The small molecule below binds the protein below.
Small molecule (SMILES): O=C(O)[C@@](O)(COP(=O)(O)O)[C@H](O)[C@H](O)COP(=O)(O)O

Binding-site contacts:
Ligand atom O2 contacts residue MG1 of chain 1.O at 2.3 Å.
Ligand atom C2 contacts residue MG1 of chain 1.O at 2.8 Å.
Ligand atom O6 contacts residue GLU204 of chain 1.D at 3.4 Å (salt-bridge).
Ligand atom O6 contacts residue ASP203 of chain 1.D at 3.1 Å (salt-bridge).
Ligand atom O6P contacts residue ARG295 of chain 1.D at 3.0 Å (salt-bridge).
Ligand atom O3 contacts residue GLU204 of chain 1.D at 3.4 Å (salt-bridge).
Ligand atom C3 contacts residue MG1 of chain 1.O at 3.1 Å.
Ligand atom O1P contacts residue GLY404 of chain 1.D at 2.7 Å (h-bond).
Ligand atom O2 contacts residue LYS175 of chain 1.D at 3.0 Å (salt-bridge).
Ligand atom O4P contacts residue ARG295 of chain 1.D at 3.0 Å (salt-bridge).
Ligand atom O6 contacts residue MG1 of chain 1.O at 2.4 Å.
Ligand atom O3P contacts residue LYS334 of chain 1.D at 2.9 Å (salt-bridge).
Ligand atom O6 contacts residue LYS175 of chain 1.D at 3.3 Å (salt-bridge).
Ligand atom O7 contacts residue LYS334 of chain 1.D at 3.0 Å (salt-bridge).
Ligand atom O1P contacts residue THR65 of chain 2.D at 2.6 Å (h-bond).
Ligand atom O6 contacts residue LYS177 of chain 1.D at 2.7 Å (salt-bridge).
Ligand atom O2 contacts residue THR173 of chain 1.D at 2.9 Å (h-bond).
Ligand atom O4 contacts residue GLY380 of chain 1.D at 3.3 Å (h-bond).
Ligand atom C contacts residue ASN123 of chain 2.D at 3.5 Å.
Ligand atom O5 contacts residue LEU335 of chain 1.D at 3.2 Å.
Ligand atom O3P contacts residue TRP66 of chain 2.D at 3.3 Å.
Ligand atom O3P contacts residue GLY381 of chain 1.D at 2.9 Å (h-bond).
Ligand atom O6 contacts residue ASN123 of chain 2.D at 3.1 Å (h-bond).
Ligand atom O3 contacts residue MG1 of chain 1.O at 2.4 Å.
Ligand atom O3P contacts residue GLY380 of chain 1.D at 3.4 Å.
Ligand atom P1 contacts residue THR65 of chain 2.D at 3.4 Å.
Ligand atom O3 contacts residue KCX201 of chain 1.D at 2.5 Å (h-bond).
Ligand atom O5P contacts residue SER379 of chain 1.D at 3.4 Å (h-bond).
Ligand atom O3 contacts residue HIS294 of chain 1.D at 3.0 Å (h-bond).
Ligand atom O7 contacts residue GLU60 of chain 2.D at 3.5 Å (salt-bridge).
Ligand atom O4P contacts residue LEU335 of chain 1.D at 3.4 Å.
Ligand atom O2 contacts residue KCX201 of chain 1.D at 3.5 Å (h-bond).
Ligand atom O3P contacts residue THR65 of chain 2.D at 3.5 Å (h-bond).
Ligand atom O1P contacts residue LYS175 of chain 1.D at 3.3 Å.
Ligand atom C3 contacts residue KCX201 of chain 1.D at 3.3 Å.
Ligand atom O2P contacts residue GLY403 of chain 1.D at 2.8 Å (h-bond).
Ligand atom O1 contacts residue LYS175 of chain 1.D at 3.1 Å (salt-bridge).
Ligand atom C contacts residue MG1 of chain 1.O at 2.9 Å.
Ligand atom O5P contacts residue HIS327 of chain 1.D at 2.6 Å (h-bond).
Ligand atom O4 contacts residue SER379 of chain 1.D at 3.0 Å (h-bond).

Sequence of chain 1.D:
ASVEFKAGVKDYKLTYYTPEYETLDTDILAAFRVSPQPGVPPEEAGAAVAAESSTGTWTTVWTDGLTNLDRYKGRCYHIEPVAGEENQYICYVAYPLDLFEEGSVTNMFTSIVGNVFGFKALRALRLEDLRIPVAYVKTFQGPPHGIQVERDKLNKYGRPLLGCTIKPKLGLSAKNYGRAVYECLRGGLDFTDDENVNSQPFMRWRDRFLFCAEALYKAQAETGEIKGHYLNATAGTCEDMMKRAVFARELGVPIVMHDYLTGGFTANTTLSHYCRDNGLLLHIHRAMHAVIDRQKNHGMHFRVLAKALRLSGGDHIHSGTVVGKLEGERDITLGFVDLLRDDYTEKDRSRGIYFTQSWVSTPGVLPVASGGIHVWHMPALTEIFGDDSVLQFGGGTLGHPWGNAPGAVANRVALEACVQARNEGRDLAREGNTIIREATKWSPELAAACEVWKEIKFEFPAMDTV

Sequence of chain 2.D:
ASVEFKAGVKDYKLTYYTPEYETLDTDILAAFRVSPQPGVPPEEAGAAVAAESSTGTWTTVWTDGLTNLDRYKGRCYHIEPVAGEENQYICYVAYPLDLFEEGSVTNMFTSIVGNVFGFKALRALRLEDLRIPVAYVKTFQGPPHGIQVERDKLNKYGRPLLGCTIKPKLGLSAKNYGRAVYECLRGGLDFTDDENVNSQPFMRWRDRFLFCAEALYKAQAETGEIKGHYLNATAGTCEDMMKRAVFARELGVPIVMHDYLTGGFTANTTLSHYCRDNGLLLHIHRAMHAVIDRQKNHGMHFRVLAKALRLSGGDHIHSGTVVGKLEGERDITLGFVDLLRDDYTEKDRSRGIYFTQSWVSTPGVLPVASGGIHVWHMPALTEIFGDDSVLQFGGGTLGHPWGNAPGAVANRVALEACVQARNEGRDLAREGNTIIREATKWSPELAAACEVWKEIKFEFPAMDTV